Sequence of chain 1.I:
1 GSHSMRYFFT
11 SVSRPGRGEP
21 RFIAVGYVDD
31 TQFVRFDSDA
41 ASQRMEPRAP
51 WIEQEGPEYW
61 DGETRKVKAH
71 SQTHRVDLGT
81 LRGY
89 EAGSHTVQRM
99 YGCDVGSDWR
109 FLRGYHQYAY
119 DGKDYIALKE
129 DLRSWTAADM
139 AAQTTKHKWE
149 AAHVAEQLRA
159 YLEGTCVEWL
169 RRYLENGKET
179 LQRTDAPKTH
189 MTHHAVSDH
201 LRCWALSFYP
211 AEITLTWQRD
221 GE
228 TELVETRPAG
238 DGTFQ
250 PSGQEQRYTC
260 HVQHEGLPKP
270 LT

Binding-site contacts:
Ligand atom CD2 contacts residue TYR99 of chain 1.I at 3.1 Å (hydrophobic).
Ligand atom CD2 contacts residue TYR59 of chain 1.I at 3.2 Å (hydrophobic).
Ligand atom CG contacts residue GLU63 of chain 1.I at 3.4 Å.
Ligand atom O contacts residue LYS66 of chain 1.I at 3.4 Å.
Ligand atom CB contacts residue GLU63 of chain 1.I at 3.4 Å.
Ligand atom CD2 contacts residue TYR171 of chain 1.I at 3.3 Å (hydrophobic).
Ligand atom C contacts residue LYS146 of chain 1.I at 3.2 Å.
Ligand atom O contacts residue THR143 of chain 1.I at 2.5 Å (h-bond).
Ligand atom CG2 contacts residue THR80 of chain 1.I at 3.1 Å.
Ligand atom CE1 contacts residue GLN155 of chain 1.I at 3.5 Å.
Ligand atom C contacts residue LYS146 of chain 1.I at 3.3 Å.
Ligand atom CD2 contacts residue TYR7 of chain 1.I at 3.2 Å (hydrophobic).
Ligand atom CB contacts residue THR143 of chain 1.I at 3.4 Å.
Ligand atom CG1 contacts residue TRP147 of chain 1.I at 3.3 Å (hydrophobic).
Ligand atom O contacts residue TYR159 of chain 1.I at 2.2 Å (h-bond).
Ligand atom C contacts residue THR143 of chain 1.I at 3.1 Å.
Ligand atom CE1 contacts residue VAL76 of chain 1.I at 3.5 Å (hydrophobic).
Ligand atom CZ contacts residue GLN155 of chain 1.I at 3.2 Å.
Ligand atom CD1 contacts residue TYR159 of chain 1.I at 3.5 Å (hydrophobic).
Ligand atom O contacts residue TRP147 of chain 1.I at 2.2 Å (h-bond).
Ligand atom CA contacts residue THR143 of chain 1.I at 3.1 Å.
Ligand atom N contacts residue ASP77 of chain 1.I at 3.3 Å (salt-bridge).
Ligand atom O contacts residue LYS66 of chain 1.I at 3.3 Å (salt-bridge).
Ligand atom CE1 contacts residue LEU156 of chain 1.I at 3.5 Å (hydrophobic).
Ligand atom O contacts residue THR73 of chain 1.I at 2.1 Å (h-bond).
Ligand atom CD2 contacts residue GLN155 of chain 1.I at 3.3 Å.
Ligand atom CB contacts residue TYR59 of chain 1.I at 3.2 Å (hydrophobic).
Ligand atom CG2 contacts residue ASP77 of chain 1.I at 3.5 Å.
Ligand atom C contacts residue THR73 of chain 1.I at 3.3 Å.
Ligand atom CA contacts residue GLU63 of chain 1.I at 3.4 Å.
Ligand atom CA contacts residue TRP147 of chain 1.I at 3.4 Å (hydrophobic).
Ligand atom C contacts residue TYR159 of chain 1.I at 3.4 Å (hydrophobic).
Ligand atom CA contacts residue LYS66 of chain 1.I at 3.4 Å.
Ligand atom N contacts residue GLU63 of chain 1.I at 2.7 Å (salt-bridge).
Ligand atom OH contacts residue VAL76 of chain 1.I at 3.1 Å.
Ligand atom C contacts residue TRP147 of chain 1.I at 3.4 Å (hydrophobic).
Ligand atom O contacts residue LYS146 of chain 1.I at 2.8 Å (salt-bridge).
Ligand atom O contacts residue LYS146 of chain 1.I at 3.3 Å.
Ligand atom CD1 contacts residue GLU63 of chain 1.I at 3.2 Å.
Ligand atom CG1 contacts residue ASP77 of chain 1.I at 3.2 Å.

The protein below binds the small molecule below.
Small molecule (SMILES): CC(C)C[C@H](NC(=O)[C@@H](N)CC(C)C)C(=O)N[C@@H](Cc1ccccc1)C(=O)NCC(=O)N[C@@H](Cc1ccc(O)cc1)C(=O)N1CCC[C@H]1C(=O)N[C@H](C(=O)N[C@@H](Cc1ccc(O)cc1)C(=O)N[C@H](C=O)C(C)C)C(C)C